Binding-site contacts:
Ligand atom O7 contacts residue ASN288 of chain 1.A at 3.1 Å (h-bond).
Ligand atom C5 contacts residue ASN288 of chain 1.A at 3.7 Å.
Ligand atom C3 contacts residue ASN288 of chain 1.A at 3.8 Å.
Ligand atom O5 contacts residue ASN288 of chain 1.A at 2.3 Å (h-bond).
Ligand atom C1 contacts residue ASN288 of chain 1.A at 1.4 Å.
Ligand atom C7 contacts residue ASN288 of chain 1.A at 3.3 Å.
Ligand atom C4 contacts residue ASN288 of chain 1.A at 4.2 Å.
Ligand atom C2 contacts residue ASN288 of chain 1.A at 2.4 Å.
Ligand atom N2 contacts residue ASN288 of chain 1.A at 2.9 Å (h-bond).

This small molecule binds to this protein.
Small molecule (SMILES): CC(=O)N[C@@H]1[C@@H](O)[C@H](O)[C@@H](CO)O[C@H]1O

Sequence of chain 1.A:
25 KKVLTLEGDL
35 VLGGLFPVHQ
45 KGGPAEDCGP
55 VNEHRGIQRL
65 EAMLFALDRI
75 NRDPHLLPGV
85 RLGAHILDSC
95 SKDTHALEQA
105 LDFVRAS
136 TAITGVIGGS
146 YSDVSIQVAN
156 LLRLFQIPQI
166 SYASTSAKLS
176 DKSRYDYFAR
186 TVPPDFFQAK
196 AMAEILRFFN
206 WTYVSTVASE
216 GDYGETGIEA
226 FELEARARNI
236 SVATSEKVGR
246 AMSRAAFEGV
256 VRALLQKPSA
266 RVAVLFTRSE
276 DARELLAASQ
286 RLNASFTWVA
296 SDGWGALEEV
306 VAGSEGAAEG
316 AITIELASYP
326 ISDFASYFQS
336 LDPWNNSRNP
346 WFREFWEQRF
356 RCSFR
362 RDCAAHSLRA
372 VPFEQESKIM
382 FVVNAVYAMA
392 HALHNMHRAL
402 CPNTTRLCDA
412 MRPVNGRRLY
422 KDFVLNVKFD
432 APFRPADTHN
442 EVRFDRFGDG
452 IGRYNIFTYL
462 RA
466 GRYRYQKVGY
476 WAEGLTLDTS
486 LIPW